Sequence of chain 1.B:
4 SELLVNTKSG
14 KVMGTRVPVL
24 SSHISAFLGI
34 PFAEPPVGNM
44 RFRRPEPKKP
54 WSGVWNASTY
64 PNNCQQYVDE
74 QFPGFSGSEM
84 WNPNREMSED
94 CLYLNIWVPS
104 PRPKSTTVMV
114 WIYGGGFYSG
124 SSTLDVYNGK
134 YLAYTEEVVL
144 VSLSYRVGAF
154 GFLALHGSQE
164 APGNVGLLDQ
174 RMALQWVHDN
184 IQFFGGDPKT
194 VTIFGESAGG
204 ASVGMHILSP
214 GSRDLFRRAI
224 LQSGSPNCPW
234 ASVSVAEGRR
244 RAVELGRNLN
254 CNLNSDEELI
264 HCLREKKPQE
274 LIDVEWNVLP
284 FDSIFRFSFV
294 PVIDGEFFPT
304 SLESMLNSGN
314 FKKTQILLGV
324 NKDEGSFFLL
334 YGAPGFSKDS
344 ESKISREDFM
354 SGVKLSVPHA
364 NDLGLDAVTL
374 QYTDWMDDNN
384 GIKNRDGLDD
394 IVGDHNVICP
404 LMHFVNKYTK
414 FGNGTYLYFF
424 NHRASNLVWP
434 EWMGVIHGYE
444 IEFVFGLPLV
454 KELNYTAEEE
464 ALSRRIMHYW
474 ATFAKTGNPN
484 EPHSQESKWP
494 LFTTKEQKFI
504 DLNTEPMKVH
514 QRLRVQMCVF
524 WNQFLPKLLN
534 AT

The small molecule below binds the protein below.
Small molecule (SMILES): CC(=O)N[C@@H]1[C@@H](O)[C@H](O)[C@@H](CO)O[C@H]1O

Binding-site contacts:
Ligand atom C7 contacts residue ASN59 of chain 1.B at 3.5 Å.
Ligand atom C5 contacts residue ASN59 of chain 1.B at 3.7 Å.
Ligand atom O7 contacts residue ASN59 of chain 1.B at 3.5 Å (h-bond).
Ligand atom C1 contacts residue SER61 of chain 1.B at 3.3 Å.
Ligand atom C1 contacts residue ASN59 of chain 1.B at 1.4 Å.
Ligand atom C4 contacts residue ASN59 of chain 1.B at 4.3 Å.
Ligand atom C3 contacts residue ASN59 of chain 1.B at 3.8 Å.
Ligand atom O6 contacts residue THR62 of chain 1.B at 4.5 Å.
Ligand atom O5 contacts residue ASN59 of chain 1.B at 2.4 Å (h-bond).
Ligand atom N2 contacts residue ASN59 of chain 1.B at 2.8 Å (h-bond).
Ligand atom C6 contacts residue SER61 of chain 1.B at 3.9 Å.
Ligand atom C6 contacts residue THR62 of chain 1.B at 3.9 Å.
Ligand atom C5 contacts residue SER61 of chain 1.B at 3.2 Å.
Ligand atom O5 contacts residue SER61 of chain 1.B at 3.2 Å (h-bond).
Ligand atom C4 contacts residue SER61 of chain 1.B at 4.5 Å.
Ligand atom C2 contacts residue ASN59 of chain 1.B at 2.5 Å.